Sequence of chain 60.A:
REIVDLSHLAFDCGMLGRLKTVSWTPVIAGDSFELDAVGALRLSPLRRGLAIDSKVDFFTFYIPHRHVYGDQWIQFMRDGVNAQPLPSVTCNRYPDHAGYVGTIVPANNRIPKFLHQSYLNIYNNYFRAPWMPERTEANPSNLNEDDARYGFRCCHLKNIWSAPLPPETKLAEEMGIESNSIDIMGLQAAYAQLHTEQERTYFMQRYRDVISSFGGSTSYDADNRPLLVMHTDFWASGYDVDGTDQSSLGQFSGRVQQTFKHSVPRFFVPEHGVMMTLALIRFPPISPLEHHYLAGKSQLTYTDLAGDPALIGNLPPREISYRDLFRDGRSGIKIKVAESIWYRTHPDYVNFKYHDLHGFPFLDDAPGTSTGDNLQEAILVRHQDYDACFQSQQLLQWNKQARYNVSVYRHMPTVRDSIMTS

This small molecule binds to this protein.
Small molecule (SMILES): Nc1ccn([C@H]2C[C@H](O)[C@@H](COP(=O)(O)O)O2)c(=O)n1

Binding-site contacts:
Ligand atom O5' contacts residue DC1 of chain 60.G at 1.2 Å (h-bond).
Ligand atom O5' contacts residue PHE277 of chain 60.A at 4.1 Å.
Ligand atom O3' contacts residue DC1 of chain 60.G at 1.5 Å (h-bond).
Ligand atom C1' contacts residue DC1 of chain 60.G at 1.4 Å.
Ligand atom OP1 contacts residue DC1 of chain 60.G at 0.3 Å (h-bond).
Ligand atom OP2 contacts residue DC1 of chain 60.G at 1.1 Å.
Ligand atom C5' contacts residue PHE277 of chain 60.A at 3.8 Å (hydrophobic).
Ligand atom P contacts residue PHE277 of chain 60.A at 3.7 Å.
Ligand atom C2' contacts residue DC1 of chain 60.G at 1.4 Å.
Ligand atom C1' contacts residue ARG10 of chain 60.A at 3.5 Å.
Ligand atom O4' contacts residue ARG10 of chain 60.A at 4.1 Å.
Ligand atom OP2 contacts residue PHE277 of chain 60.A at 3.8 Å.
Ligand atom C3' contacts residue DC1 of chain 60.G at 1.0 Å.
Ligand atom O4' contacts residue PHE277 of chain 60.A at 4.4 Å.
Ligand atom C5' contacts residue DC1 of chain 60.G at 1.5 Å.
Ligand atom O4' contacts residue DC1 of chain 60.G at 0.4 Å (h-bond).
Ligand atom C4' contacts residue DC1 of chain 60.G at 1.2 Å.
Ligand atom P contacts residue DC1 of chain 60.G at 0.8 Å.